Sequence of chain 2.A:
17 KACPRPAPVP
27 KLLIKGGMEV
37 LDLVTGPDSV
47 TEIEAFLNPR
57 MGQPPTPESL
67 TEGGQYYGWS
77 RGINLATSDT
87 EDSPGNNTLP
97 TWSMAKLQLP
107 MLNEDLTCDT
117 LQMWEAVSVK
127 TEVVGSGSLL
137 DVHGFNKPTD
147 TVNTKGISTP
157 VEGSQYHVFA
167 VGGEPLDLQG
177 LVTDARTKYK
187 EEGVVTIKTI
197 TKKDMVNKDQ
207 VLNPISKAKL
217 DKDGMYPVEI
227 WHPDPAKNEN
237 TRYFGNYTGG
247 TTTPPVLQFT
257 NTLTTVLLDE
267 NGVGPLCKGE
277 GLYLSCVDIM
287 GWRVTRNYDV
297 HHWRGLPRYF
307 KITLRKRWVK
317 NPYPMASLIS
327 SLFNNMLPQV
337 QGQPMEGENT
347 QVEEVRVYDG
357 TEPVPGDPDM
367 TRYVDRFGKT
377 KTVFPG

Binding-site contacts:
Ligand atom O1A contacts residue SER89 of chain 2.E at 3.4 Å (h-bond).
Ligand atom O4 contacts residue TYR72 of chain 2.E at 4.2 Å.
Ligand atom C5 contacts residue ASN93 of chain 2.E at 4.1 Å.
Ligand atom C8 contacts residue TYR72 of chain 2.E at 4.1 Å (hydrophobic).
Ligand atom O4 contacts residue THR291 of chain 2.E at 3.4 Å.
Ligand atom O4 contacts residue VAL296 of chain 2.E at 4.0 Å.
Ligand atom O1B contacts residue SER89 of chain 2.E at 4.1 Å.
Ligand atom C6 contacts residue TYR72 of chain 2.E at 3.3 Å (hydrophobic).
Ligand atom O8 contacts residue TYR72 of chain 2.E at 3.5 Å (h-bond).
Ligand atom C4 contacts residue GLY78 of chain 2.E at 3.3 Å.
Ligand atom O1A contacts residue GLY78 of chain 2.E at 3.3 Å (h-bond).
Ligand atom C2 contacts residue GLY78 of chain 2.E at 4.1 Å.
Ligand atom C1 contacts residue GLY78 of chain 2.E at 4.0 Å.
Ligand atom O10 contacts residue ASN293 of chain 2.E at 3.9 Å.
Ligand atom C3 contacts residue GLY78 of chain 2.E at 4.0 Å.
Ligand atom C4 contacts residue TYR72 of chain 2.E at 3.4 Å (hydrophobic).
Ligand atom C7 contacts residue TYR72 of chain 2.E at 3.9 Å (hydrophobic).
Ligand atom O1B contacts residue ASN80 of chain 2.E at 4.2 Å.
Ligand atom C1 contacts residue TYR72 of chain 2.E at 3.8 Å (hydrophobic).
Ligand atom C8 contacts residue ARG77 of chain 2.E at 4.2 Å.
Ligand atom C3 contacts residue GLY78 of chain 2.E at 4.0 Å.
Ligand atom O1A contacts residue ARG77 of chain 2.E at 3.1 Å (salt-bridge).
Ligand atom O3 contacts residue GLY78 of chain 2.E at 3.6 Å.
Ligand atom O10 contacts residue THR291 of chain 2.E at 3.8 Å.
Ligand atom O1B contacts residue ARG77 of chain 2.E at 2.8 Å (salt-bridge).
Ligand atom C3 contacts residue VAL296 of chain 2.E at 3.7 Å (hydrophobic).
Ligand atom N5 contacts residue TYR72 of chain 2.E at 3.1 Å (h-bond).
Ligand atom O4 contacts residue HIS298 of chain 2.E at 3.0 Å (h-bond).
Ligand atom C1 contacts residue ARG77 of chain 2.E at 3.4 Å.
Ligand atom O4 contacts residue GLY78 of chain 2.E at 3.0 Å.
Ligand atom O1B contacts residue TYR72 of chain 2.E at 3.8 Å.
Ligand atom O1A contacts residue TYR72 of chain 2.E at 3.5 Å.
Ligand atom C11 contacts residue ASP85 of chain 2.A at 3.8 Å.
Ligand atom C1 contacts residue SER89 of chain 2.E at 4.2 Å.
Ligand atom C6 contacts residue ASN93 of chain 2.E at 3.4 Å.
Ligand atom C4 contacts residue HIS298 of chain 2.E at 3.6 Å.
Ligand atom O4 contacts residue ILE79 of chain 2.E at 3.5 Å (h-bond).
Ligand atom O6 contacts residue ASN93 of chain 2.E at 3.5 Å (h-bond).
Ligand atom C5 contacts residue TYR72 of chain 2.E at 3.4 Å (hydrophobic).
Ligand atom C3 contacts residue HIS298 of chain 2.E at 3.8 Å.

Sequence of chain 2.E:
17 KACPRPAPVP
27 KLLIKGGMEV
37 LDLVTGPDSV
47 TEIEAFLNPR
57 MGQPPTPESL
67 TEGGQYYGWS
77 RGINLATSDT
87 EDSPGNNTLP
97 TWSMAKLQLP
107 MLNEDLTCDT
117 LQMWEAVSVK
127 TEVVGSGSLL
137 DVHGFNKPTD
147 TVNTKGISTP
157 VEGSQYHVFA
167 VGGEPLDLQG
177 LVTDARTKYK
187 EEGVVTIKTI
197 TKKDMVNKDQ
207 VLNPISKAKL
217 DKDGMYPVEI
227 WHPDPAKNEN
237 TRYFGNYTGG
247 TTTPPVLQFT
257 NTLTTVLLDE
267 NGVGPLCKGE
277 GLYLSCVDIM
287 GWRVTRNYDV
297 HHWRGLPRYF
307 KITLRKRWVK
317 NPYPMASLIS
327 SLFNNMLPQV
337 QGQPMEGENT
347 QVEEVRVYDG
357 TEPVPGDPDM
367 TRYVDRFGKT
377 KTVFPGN

A small-molecule ligand and the protein it binds are described below.
Small molecule (SMILES): CC(=O)N[C@@H]1[C@@H](O[C@@H]2O[C@H](CO)[C@H](O)[C@H](O[C@]3(C(=O)O)C[C@H](O)[C@@H](NC(C)=O)[C@H]([C@H](O)[C@H](O)CO)O3)[C@H]2O)[C@H](O)[C@@H](CO[C@]2(C(=O)O)C[C@H](O)[C@@H](NC(C)=O)[C@H]([C@H](O)[C@H](O)CO)O2)O[C@H]1O